The protein below binds the small molecule below.
Small molecule (SMILES): Cc1cn([C@H]2C[C@H](O[P](=O)(O)OC[C@H]3O[C@@H](n4cc(C)c(=O)[nH]c4=O)C[C@@H]3O)[C@@H](CO[P](=O)(O)O[C@H]3C[C@H](n4ccc(=O)[nH]c4=O)O[C@@H]3COP(=O)=O)O2)c(=O)[nH]c1=O

Sequence of chain 13.A:
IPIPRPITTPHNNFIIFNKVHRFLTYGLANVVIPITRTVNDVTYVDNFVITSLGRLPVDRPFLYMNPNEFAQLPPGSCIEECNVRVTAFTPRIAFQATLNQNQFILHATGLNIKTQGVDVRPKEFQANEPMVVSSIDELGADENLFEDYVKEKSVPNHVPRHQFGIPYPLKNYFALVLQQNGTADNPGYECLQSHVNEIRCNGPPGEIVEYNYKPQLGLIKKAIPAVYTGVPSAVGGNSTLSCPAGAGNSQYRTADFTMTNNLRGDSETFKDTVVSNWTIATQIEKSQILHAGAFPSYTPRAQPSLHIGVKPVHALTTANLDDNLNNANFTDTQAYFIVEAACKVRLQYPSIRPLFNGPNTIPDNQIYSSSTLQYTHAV

Binding-site contacts:
Ligand atom OP2 contacts residue GLU102 of chain 13.A at 3.5 Å (salt-bridge).
Ligand atom O4' contacts residue LEU328 of chain 13.A at 3.0 Å.
Ligand atom OP1 contacts residue ARG391 of chain 13.A at 3.8 Å.
Ligand atom O2 contacts residue PRO334 of chain 13.A at 3.8 Å.
Ligand atom C2' contacts residue PHE333 of chain 13.A at 2.9 Å (hydrophobic).
Ligand atom O4 contacts residue GLY98 of chain 13.A at 2.8 Å (h-bond).
Ligand atom O4 contacts residue ALA259 of chain 13.A at 3.2 Å.
Ligand atom O5' contacts residue GLN252 of chain 13.A at 3.1 Å (h-bond).
Ligand atom C4 contacts residue GLY98 of chain 13.A at 3.2 Å.
Ligand atom OP2 contacts residue ARG391 of chain 13.A at 3.9 Å.
Ligand atom N3 contacts residue LEU328 of chain 13.A at 3.9 Å.
Ligand atom C3' contacts residue PHE333 of chain 13.A at 3.8 Å (hydrophobic).
Ligand atom C6 contacts residue GLY98 of chain 13.A at 4.1 Å.
Ligand atom P contacts residue PHE333 of chain 13.A at 3.8 Å.
Ligand atom OP1 contacts residue GLN252 of chain 13.A at 3.7 Å.
Ligand atom O2 contacts residue LEU328 of chain 13.A at 2.2 Å.
Ligand atom O4' contacts residue GLN252 of chain 13.A at 3.9 Å.
Ligand atom C1' contacts residue PHE333 of chain 13.A at 3.1 Å (hydrophobic).
Ligand atom O4 contacts residue PRO334 of chain 13.A at 3.7 Å.
Ligand atom C4' contacts residue GLN252 of chain 13.A at 3.5 Å.
Ligand atom O5' contacts residue PHE333 of chain 13.A at 3.8 Å.
Ligand atom C2' contacts residue LEU328 of chain 13.A at 3.7 Å (hydrophobic).
Ligand atom OP2 contacts residue PHE333 of chain 13.A at 3.3 Å.
Ligand atom N1 contacts residue LEU328 of chain 13.A at 3.8 Å.
Ligand atom C5' contacts residue GLN252 of chain 13.A at 3.4 Å.
Ligand atom O3' contacts residue PHE333 of chain 13.A at 3.5 Å.
Ligand atom C2 contacts residue LEU328 of chain 13.A at 3.0 Å (hydrophobic).
Ligand atom C7 contacts residue TYR336 of chain 13.A at 3.6 Å (hydrophobic).
Ligand atom C6 contacts residue PHE333 of chain 13.A at 3.7 Å (hydrophobic).
Ligand atom N1 contacts residue PHE333 of chain 13.A at 3.8 Å.
Ligand atom N3 contacts residue PRO334 of chain 13.A at 3.5 Å.
Ligand atom O4' contacts residue PRO334 of chain 13.A at 4.0 Å.
Ligand atom C4 contacts residue PRO334 of chain 13.A at 3.6 Å (hydrophobic).
Ligand atom C5' contacts residue PHE333 of chain 13.A at 3.2 Å (hydrophobic).
Ligand atom C4' contacts residue LEU328 of chain 13.A at 4.1 Å (hydrophobic).
Ligand atom O5' contacts residue LEU328 of chain 13.A at 3.6 Å.
Ligand atom C5 contacts residue GLY98 of chain 13.A at 2.9 Å.
Ligand atom C1' contacts residue LEU328 of chain 13.A at 3.9 Å (hydrophobic).
Ligand atom OP2 contacts residue GLN252 of chain 13.A at 4.1 Å.
Ligand atom C2 contacts residue PRO334 of chain 13.A at 3.7 Å (hydrophobic).